Sequence of chain 1.V:
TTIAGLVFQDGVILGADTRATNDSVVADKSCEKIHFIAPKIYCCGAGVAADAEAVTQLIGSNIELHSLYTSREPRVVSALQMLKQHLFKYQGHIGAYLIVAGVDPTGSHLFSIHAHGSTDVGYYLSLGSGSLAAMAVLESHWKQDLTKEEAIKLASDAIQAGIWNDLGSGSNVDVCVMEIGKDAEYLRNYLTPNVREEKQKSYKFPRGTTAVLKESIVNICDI

Binding-site contacts:
Ligand atom N22 contacts residue HIS35 of chain 1.V at 3.7 Å.
Ligand atom C15 contacts residue THR1 of chain 1.V at 2.3 Å.
Ligand atom C54 contacts residue ASP125 of chain 1.W at 3.7 Å.
Ligand atom C9 contacts residue THR21 of chain 1.V at 3.5 Å.
Ligand atom O30 contacts residue SER129 of chain 1.V at 2.8 Å (h-bond).
Ligand atom C12 contacts residue GLY47 of chain 1.V at 3.3 Å.
Ligand atom C10 contacts residue THR21 of chain 1.V at 3.7 Å.
Ligand atom C60 contacts residue VAL48 of chain 1.V at 3.5 Å (hydrophobic).
Ligand atom N14 contacts residue THR1 of chain 1.V at 3.6 Å.
Ligand atom O44 contacts residue ASN22 of chain 1.V at 3.2 Å (h-bond).
Ligand atom O44 contacts residue THR21 of chain 1.V at 3.7 Å.
Ligand atom S27 contacts residue THR1 of chain 1.V at 3.7 Å.
Ligand atom O30 contacts residue GLY128 of chain 1.V at 3.4 Å.
Ligand atom C24 contacts residue ALA49 of chain 1.V at 3.6 Å (hydrophobic).
Ligand atom C23 contacts residue ALA49 of chain 1.V at 3.3 Å (hydrophobic).
Ligand atom C28 contacts residue SER129 of chain 1.V at 3.7 Å.
Ligand atom N8 contacts residue ASP125 of chain 1.W at 3.2 Å (salt-bridge).
Ligand atom O31 contacts residue ALA20 of chain 1.V at 3.5 Å.
Ligand atom C7 contacts residue ASN22 of chain 1.V at 3.5 Å.
Ligand atom C59 contacts residue VAL48 of chain 1.V at 3.4 Å (hydrophobic).
Ligand atom N14 contacts residue GLY47 of chain 1.V at 3.0 Å (h-bond).
Ligand atom N53 contacts residue ASN22 of chain 1.V at 3.5 Å (h-bond).
Ligand atom O31 contacts residue THR21 of chain 1.V at 3.0 Å (h-bond).
Ligand atom C42 contacts residue ASP125 of chain 1.W at 3.3 Å.
Ligand atom C28 contacts residue THR1 of chain 1.V at 3.6 Å.
Ligand atom C26 contacts residue GLY47 of chain 1.V at 3.4 Å.
Ligand atom C20 contacts residue ALA49 of chain 1.V at 3.5 Å (hydrophobic).
Ligand atom C13 contacts residue GLY47 of chain 1.V at 3.7 Å.
Ligand atom C32 contacts residue GLY47 of chain 1.V at 3.5 Å.
Ligand atom N52 contacts residue ASN22 of chain 1.V at 3.5 Å (h-bond).
Ligand atom C23 contacts residue CYS31 of chain 1.V at 3.7 Å (hydrophobic).
Ligand atom C26 contacts residue THR1 of chain 1.V at 2.5 Å.
Ligand atom O30 contacts residue THR1 of chain 1.V at 3.4 Å (h-bond).
Ligand atom C18 contacts residue GLY45 of chain 1.V at 3.5 Å.
Ligand atom O39 contacts residue ALA49 of chain 1.V at 3.2 Å (h-bond).
Ligand atom N22 contacts residue GLU53 of chain 1.V at 2.8 Å (salt-bridge).
Ligand atom N11 contacts residue THR21 of chain 1.V at 3.0 Å (h-bond).
Ligand atom C25 contacts residue THR1 of chain 1.V at 1.4 Å.
Ligand atom C16 contacts residue THR1 of chain 1.V at 2.8 Å.
Ligand atom N22 contacts residue GLU32 of chain 1.V at 3.7 Å.

Sequence of chain 1.W:
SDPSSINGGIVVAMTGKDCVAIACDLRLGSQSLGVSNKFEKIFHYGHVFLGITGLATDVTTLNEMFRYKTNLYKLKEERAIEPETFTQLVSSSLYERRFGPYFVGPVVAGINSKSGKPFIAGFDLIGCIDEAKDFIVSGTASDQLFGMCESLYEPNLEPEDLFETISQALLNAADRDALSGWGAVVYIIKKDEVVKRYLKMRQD

A small-molecule ligand and the protein it binds are described below.
Small molecule (SMILES): CC(C)C[C@H](NC(=O)[C@H](Cc1ccccc1)N=[N+]=[N-])C(=O)N[C@@H](CO)C(=O)N[C@H](CCS(C)(=O)=O)Cc1ccc(CN)cc1